Binding-site contacts:
Ligand atom C8 contacts residue ILE468 of chain 1.C at 4.4 Å (hydrophobic).

Sequence of chain 1.C:
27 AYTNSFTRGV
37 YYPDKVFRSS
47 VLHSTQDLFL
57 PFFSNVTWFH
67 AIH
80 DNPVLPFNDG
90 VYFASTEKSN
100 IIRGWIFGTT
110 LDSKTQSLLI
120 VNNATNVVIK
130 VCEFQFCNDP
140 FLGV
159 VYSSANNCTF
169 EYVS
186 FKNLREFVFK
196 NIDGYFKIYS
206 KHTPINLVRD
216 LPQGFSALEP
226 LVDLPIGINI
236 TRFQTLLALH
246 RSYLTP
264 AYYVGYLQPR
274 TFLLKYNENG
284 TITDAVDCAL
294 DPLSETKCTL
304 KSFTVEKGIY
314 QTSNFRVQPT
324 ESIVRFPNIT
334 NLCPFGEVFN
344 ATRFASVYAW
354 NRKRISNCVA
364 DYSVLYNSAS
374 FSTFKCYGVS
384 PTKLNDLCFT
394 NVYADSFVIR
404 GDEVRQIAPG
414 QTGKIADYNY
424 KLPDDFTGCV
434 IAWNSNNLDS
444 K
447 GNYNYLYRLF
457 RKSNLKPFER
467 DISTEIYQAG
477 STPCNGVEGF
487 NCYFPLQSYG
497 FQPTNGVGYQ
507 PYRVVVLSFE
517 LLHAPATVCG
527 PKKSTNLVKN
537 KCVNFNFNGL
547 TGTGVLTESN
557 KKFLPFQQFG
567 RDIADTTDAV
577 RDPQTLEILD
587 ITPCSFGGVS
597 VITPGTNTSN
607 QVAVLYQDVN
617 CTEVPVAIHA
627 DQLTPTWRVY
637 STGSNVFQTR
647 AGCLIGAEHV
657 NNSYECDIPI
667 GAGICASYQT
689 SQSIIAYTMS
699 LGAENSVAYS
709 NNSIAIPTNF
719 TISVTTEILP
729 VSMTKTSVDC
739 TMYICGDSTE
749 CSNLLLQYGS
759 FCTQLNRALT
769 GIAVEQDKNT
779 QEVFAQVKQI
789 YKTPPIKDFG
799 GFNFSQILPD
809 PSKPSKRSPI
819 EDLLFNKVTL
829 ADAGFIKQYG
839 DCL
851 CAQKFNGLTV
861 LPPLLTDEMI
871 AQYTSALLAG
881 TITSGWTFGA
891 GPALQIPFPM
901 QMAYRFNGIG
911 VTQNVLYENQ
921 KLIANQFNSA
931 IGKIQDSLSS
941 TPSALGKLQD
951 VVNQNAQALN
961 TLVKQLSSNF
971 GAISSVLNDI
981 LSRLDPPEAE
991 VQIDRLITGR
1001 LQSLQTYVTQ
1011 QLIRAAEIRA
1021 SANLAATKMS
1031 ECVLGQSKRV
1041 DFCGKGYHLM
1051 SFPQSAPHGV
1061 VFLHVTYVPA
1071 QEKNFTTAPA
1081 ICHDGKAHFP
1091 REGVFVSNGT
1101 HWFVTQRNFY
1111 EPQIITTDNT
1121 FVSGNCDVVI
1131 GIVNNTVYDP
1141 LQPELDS

This small molecule binds to this protein.
Small molecule (SMILES): CC(=O)N[C@@H]1[C@@H](O)[C@H](O)[C@@H](CO)O[C@H]1O